Sequence of chain 1.B:
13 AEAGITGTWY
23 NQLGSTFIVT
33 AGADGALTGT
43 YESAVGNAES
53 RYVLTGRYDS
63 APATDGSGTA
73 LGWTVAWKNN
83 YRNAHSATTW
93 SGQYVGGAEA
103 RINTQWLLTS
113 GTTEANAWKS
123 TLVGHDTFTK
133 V

Binding-site contacts:
Ligand atom N3 contacts residue ASP128 of chain 1.B at 3.7 Å.
Ligand atom C5 contacts residue ASP128 of chain 1.B at 4.0 Å.
Ligand atom C9 contacts residue TRP79 of chain 1.B at 3.8 Å (hydrophobic).
Ligand atom C9 contacts residue VAL47 of chain 1.B at 3.4 Å (hydrophobic).
Ligand atom C8 contacts residue LEU110 of chain 1.B at 3.9 Å (hydrophobic).
Ligand atom C2 contacts residue TRP120 of chain 4.A at 3.8 Å (hydrophobic).
Ligand atom N1 contacts residue ASP128 of chain 1.B at 2.9 Å (salt-bridge).
Ligand atom C6 contacts residue TRP108 of chain 1.B at 3.5 Å (hydrophobic).
Ligand atom C11 contacts residue ASN49 of chain 1.B at 3.5 Å.
Ligand atom N2 contacts residue VAL47 of chain 1.B at 3.3 Å.
Ligand atom N3 contacts residue ASN23 of chain 1.B at 3.0 Å (h-bond).
Ligand atom N1 contacts residue LEU25 of chain 1.B at 4.0 Å.
Ligand atom O11 contacts residue GLY48 of chain 1.B at 3.2 Å.
Ligand atom O12 contacts residue ALA86 of chain 1.B at 3.7 Å.
Ligand atom S1 contacts residue TRP79 of chain 1.B at 3.7 Å.
Ligand atom N2 contacts residue SER45 of chain 1.B at 3.2 Å (h-bond).
Ligand atom S1 contacts residue THR90 of chain 1.B at 3.3 Å (h-bond).
Ligand atom O11 contacts residue ASN49 of chain 1.B at 2.8 Å (h-bond).
Ligand atom C5 contacts residue TRP108 of chain 1.B at 3.7 Å (hydrophobic).
Ligand atom C3 contacts residue TYR43 of chain 1.B at 3.5 Å (hydrophobic).
Ligand atom C7 contacts residue SER45 of chain 1.B at 3.4 Å.
Ligand atom S1 contacts residue TRP92 of chain 1.B at 3.9 Å.
Ligand atom C9 contacts residue ALA50 of chain 1.B at 3.9 Å (hydrophobic).
Ligand atom C10 contacts residue ASN49 of chain 1.B at 3.4 Å.
Ligand atom C4 contacts residue TRP120 of chain 4.A at 3.8 Å (hydrophobic).
Ligand atom O12 contacts residue SER88 of chain 1.B at 3.0 Å (h-bond).
Ligand atom C3 contacts residue LEU25 of chain 1.B at 3.8 Å (hydrophobic).
Ligand atom C3 contacts residue ASN23 of chain 1.B at 3.9 Å.
Ligand atom C4 contacts residue VAL47 of chain 1.B at 3.4 Å (hydrophobic).
Ligand atom C7 contacts residue VAL47 of chain 1.B at 3.2 Å (hydrophobic).
Ligand atom N3 contacts residue TYR43 of chain 1.B at 2.6 Å (h-bond).
Ligand atom C3 contacts residue ASP128 of chain 1.B at 3.7 Å.
Ligand atom C7 contacts residue TRP79 of chain 1.B at 3.9 Å (hydrophobic).
Ligand atom N3 contacts residue LEU25 of chain 1.B at 3.9 Å.
Ligand atom C11 contacts residue SER88 of chain 1.B at 4.0 Å.
Ligand atom N3 contacts residue SER27 of chain 1.B at 2.8 Å (h-bond).
Ligand atom C3 contacts residue SER27 of chain 1.B at 3.8 Å.
Ligand atom C8 contacts residue VAL47 of chain 1.B at 3.6 Å (hydrophobic).
Ligand atom C9 contacts residue GLY48 of chain 1.B at 4.0 Å.
Ligand atom C10 contacts residue TRP79 of chain 1.B at 3.6 Å (hydrophobic).

This small molecule binds to this protein.
Small molecule (SMILES): N=C1N[C@H]2[C@H](CS[C@H]2CCCCC(=O)O)N1

Sequence of chain 4.A:
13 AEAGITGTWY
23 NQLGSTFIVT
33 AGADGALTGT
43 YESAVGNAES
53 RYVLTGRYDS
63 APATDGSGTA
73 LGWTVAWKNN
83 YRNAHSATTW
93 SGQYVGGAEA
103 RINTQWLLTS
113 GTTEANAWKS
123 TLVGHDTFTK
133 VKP